Sequence of chain 1.B:
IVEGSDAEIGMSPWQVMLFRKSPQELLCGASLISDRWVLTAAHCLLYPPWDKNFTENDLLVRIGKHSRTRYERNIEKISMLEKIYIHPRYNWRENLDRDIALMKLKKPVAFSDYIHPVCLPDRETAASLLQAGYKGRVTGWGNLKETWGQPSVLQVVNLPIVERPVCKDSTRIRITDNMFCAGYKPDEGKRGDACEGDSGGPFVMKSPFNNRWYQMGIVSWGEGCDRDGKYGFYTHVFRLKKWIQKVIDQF

Binding-site contacts:
Ligand atom C8 contacts residue TRP92 of chain 1.B at 4.0 Å (hydrophobic).
Ligand atom C3 contacts residue ASN53 of chain 1.B at 3.6 Å.
Ligand atom N2 contacts residue LEU46 of chain 1.B at 4.1 Å.
Ligand atom O7 contacts residue PRO48 of chain 1.B at 4.3 Å.
Ligand atom C8 contacts residue LEU46 of chain 1.B at 4.1 Å (hydrophobic).
Ligand atom O5 contacts residue ASN53 of chain 1.B at 1.6 Å (h-bond).
Ligand atom N2 contacts residue ASN53 of chain 1.B at 3.2 Å (h-bond).
Ligand atom C7 contacts residue ASN53 of chain 1.B at 3.7 Å.
Ligand atom C4 contacts residue ASN53 of chain 1.B at 3.7 Å.
Ligand atom C1 contacts residue ASN53 of chain 1.B at 1.1 Å.
Ligand atom C6 contacts residue ASN53 of chain 1.B at 3.9 Å.
Ligand atom C8 contacts residue PRO48 of chain 1.B at 4.0 Å (hydrophobic).
Ligand atom C2 contacts residue ASN53 of chain 1.B at 2.4 Å.
Ligand atom O7 contacts residue ASN53 of chain 1.B at 3.6 Å.
Ligand atom C1 contacts residue LEU46 of chain 1.B at 4.1 Å (hydrophobic).
Ligand atom C7 contacts residue LEU46 of chain 1.B at 4.0 Å (hydrophobic).
Ligand atom C5 contacts residue ASN53 of chain 1.B at 3.0 Å.

The small molecule below binds the protein below.
Small molecule (SMILES): CC(=O)N[C@@H]1[C@@H](O)[C@H](O)[C@@H](CO)O[C@H]1O